Sequence of chain 1.A:
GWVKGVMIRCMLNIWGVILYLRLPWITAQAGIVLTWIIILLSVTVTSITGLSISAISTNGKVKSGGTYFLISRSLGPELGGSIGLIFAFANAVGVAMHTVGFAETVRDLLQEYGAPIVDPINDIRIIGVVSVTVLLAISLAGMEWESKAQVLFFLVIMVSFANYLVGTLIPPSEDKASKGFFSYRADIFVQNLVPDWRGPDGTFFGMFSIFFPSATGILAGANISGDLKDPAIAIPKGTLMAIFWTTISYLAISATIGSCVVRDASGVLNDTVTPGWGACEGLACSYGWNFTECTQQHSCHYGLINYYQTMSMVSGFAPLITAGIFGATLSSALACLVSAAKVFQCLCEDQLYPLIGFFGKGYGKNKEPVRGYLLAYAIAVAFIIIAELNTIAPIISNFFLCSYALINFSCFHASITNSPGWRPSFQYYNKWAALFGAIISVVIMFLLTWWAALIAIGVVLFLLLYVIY

Binding-site contacts:
Ligand atom O3 contacts residue ALA414 of chain 1.A at 3.6 Å (h-bond).
Ligand atom O7 contacts residue THR409 of chain 1.A at 3.6 Å (h-bond).
Ligand atom N2 contacts residue ALA414 of chain 1.A at 3.7 Å.
Ligand atom C7 contacts residue VAL408 of chain 1.A at 3.8 Å (hydrophobic).
Ligand atom C7 contacts residue THR409 of chain 1.A at 3.8 Å.
Ligand atom C8 contacts residue VAL408 of chain 1.A at 4.2 Å (hydrophobic).
Ligand atom C8 contacts residue GLN431 of chain 1.A at 4.2 Å.
Ligand atom O5 contacts residue THR427 of chain 1.A at 3.6 Å.
Ligand atom N2 contacts residue ASN425 of chain 1.A at 2.8 Å (h-bond).
Ligand atom O5 contacts residue ASN425 of chain 1.A at 2.4 Å (h-bond).
Ligand atom C8 contacts residue ASN425 of chain 1.A at 3.4 Å.
Ligand atom C3 contacts residue ASN425 of chain 1.A at 3.8 Å.
Ligand atom C2 contacts residue ASN425 of chain 1.A at 2.4 Å.
Ligand atom C1 contacts residue CYS415 of chain 1.A at 4.1 Å (hydrophobic).
Ligand atom C5 contacts residue ASN425 of chain 1.A at 3.7 Å.
Ligand atom O4 contacts residue ALA414 of chain 1.A at 4.3 Å.
Ligand atom C7 contacts residue ASN425 of chain 1.A at 3.3 Å.
Ligand atom O7 contacts residue VAL408 of chain 1.A at 3.1 Å.
Ligand atom C2 contacts residue CYS415 of chain 1.A at 4.4 Å (hydrophobic).
Ligand atom O6 contacts residue GLU428 of chain 1.A at 3.1 Å.
Ligand atom C3 contacts residue CYS415 of chain 1.A at 4.4 Å (hydrophobic).
Ligand atom O7 contacts residue GLY413 of chain 1.A at 3.8 Å.
Ligand atom C1 contacts residue ASN425 of chain 1.A at 1.4 Å.
Ligand atom N2 contacts residue GLY413 of chain 1.A at 3.9 Å.
Ligand atom C4 contacts residue ASN425 of chain 1.A at 4.3 Å.
Ligand atom C6 contacts residue ASN425 of chain 1.A at 4.4 Å.
Ligand atom O6 contacts residue ASN425 of chain 1.A at 4.4 Å.
Ligand atom C7 contacts residue GLY413 of chain 1.A at 4.1 Å.
Ligand atom C8 contacts residue THR409 of chain 1.A at 3.0 Å.
Ligand atom O7 contacts residue ASN425 of chain 1.A at 4.2 Å.
Ligand atom C3 contacts residue ALA414 of chain 1.A at 3.6 Å (hydrophobic).
Ligand atom C6 contacts residue THR427 of chain 1.A at 3.5 Å.
Ligand atom O7 contacts residue CYS415 of chain 1.A at 4.5 Å.
Ligand atom O3 contacts residue GLY413 of chain 1.A at 3.9 Å.
Ligand atom C1 contacts residue THR427 of chain 1.A at 4.2 Å.
Ligand atom C6 contacts residue GLU428 of chain 1.A at 3.6 Å.
Ligand atom C5 contacts residue THR427 of chain 1.A at 3.7 Å.
Ligand atom N2 contacts residue CYS415 of chain 1.A at 3.8 Å.
Ligand atom C2 contacts residue ALA414 of chain 1.A at 4.3 Å (hydrophobic).

A small-molecule ligand and the protein it binds are described below.
Small molecule (SMILES): CC(=O)N[C@H]1[C@H](O[C@H]2[C@H](O)[C@@H](NC(C)=O)CO[C@@H]2CO)O[C@H](CO)[C@@H](O)[C@@H]1O